This small molecule binds to this protein.
Small molecule (SMILES): CC(=O)N[C@@H]1[C@@H](O)[C@H](O)[C@@H](CO)O[C@H]1O

Sequence of chain 1.A:
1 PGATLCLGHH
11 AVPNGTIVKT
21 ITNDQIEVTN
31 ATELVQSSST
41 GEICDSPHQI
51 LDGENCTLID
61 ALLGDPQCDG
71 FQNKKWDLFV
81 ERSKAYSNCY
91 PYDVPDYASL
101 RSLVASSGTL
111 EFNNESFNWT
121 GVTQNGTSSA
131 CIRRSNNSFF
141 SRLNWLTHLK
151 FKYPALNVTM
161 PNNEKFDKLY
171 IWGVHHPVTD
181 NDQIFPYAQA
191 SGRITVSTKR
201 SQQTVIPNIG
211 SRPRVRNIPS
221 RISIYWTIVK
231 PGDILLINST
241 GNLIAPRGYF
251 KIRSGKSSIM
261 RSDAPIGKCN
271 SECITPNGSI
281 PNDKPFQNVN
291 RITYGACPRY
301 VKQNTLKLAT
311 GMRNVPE

Binding-site contacts:
Ligand atom C1 contacts residue ASN125 of chain 1.A at 1.4 Å.
Ligand atom C7 contacts residue ASN125 of chain 1.A at 3.9 Å.
Ligand atom C8 contacts residue GLN124 of chain 1.A at 3.4 Å.
Ligand atom C5 contacts residue ASN125 of chain 1.A at 3.6 Å.
Ligand atom C1 contacts residue ARG247 of chain 1.A at 4.3 Å.
Ligand atom C4 contacts residue ASN125 of chain 1.A at 4.1 Å.
Ligand atom O7 contacts residue ASN125 of chain 1.A at 4.2 Å.
Ligand atom C3 contacts residue ASN125 of chain 1.A at 3.8 Å.
Ligand atom O5 contacts residue ARG247 of chain 1.A at 4.5 Å.
Ligand atom N2 contacts residue GLN124 of chain 1.A at 4.3 Å.
Ligand atom O5 contacts residue ASN125 of chain 1.A at 2.3 Å (h-bond).
Ligand atom N2 contacts residue ASN125 of chain 1.A at 3.1 Å (h-bond).
Ligand atom C2 contacts residue ASN125 of chain 1.A at 2.5 Å.